Binding-site contacts:
Ligand atom C7 contacts residue THR135 of chain 1.B at 3.2 Å.
Ligand atom N1 contacts residue VAL88 of chain 1.B at 3.7 Å.
Ligand atom C19 contacts residue ARG186 of chain 1.B at 3.4 Å.
Ligand atom C13 contacts residue GLU139 of chain 1.B at 3.4 Å.
Ligand atom O1 contacts residue SER206 of chain 1.B at 3.3 Å (h-bond).
Ligand atom C8 contacts residue VAL51 of chain 1.B at 3.8 Å (hydrophobic).
Ligand atom C5 contacts residue LEU189 of chain 1.B at 3.5 Å (hydrophobic).
Ligand atom C6 contacts residue LEU189 of chain 1.B at 3.6 Å (hydrophobic).
Ligand atom C13 contacts residue VAL138 of chain 1.B at 3.4 Å (hydrophobic).
Ligand atom C7 contacts residue SER206 of chain 1.B at 3.8 Å.
Ligand atom C7 contacts residue GLU136 of chain 1.B at 3.6 Å.
Ligand atom C4 contacts residue LEU189 of chain 1.B at 3.8 Å (hydrophobic).
Ligand atom N4 contacts residue GLY141 of chain 1.B at 3.5 Å.
Ligand atom C16 contacts residue LEU43 of chain 1.B at 3.9 Å (hydrophobic).
Ligand atom C19 contacts residue SER206 of chain 1.B at 3.8 Å.
Ligand atom N2 contacts residue GLU136 of chain 1.B at 2.9 Å (salt-bridge).
Ligand atom C9 contacts residue GLY141 of chain 1.B at 3.4 Å.
Ligand atom C7 contacts residue ALA119 of chain 1.B at 3.8 Å (hydrophobic).
Ligand atom C3 contacts residue VAL138 of chain 1.B at 3.6 Å (hydrophobic).
Ligand atom C2 contacts residue VAL138 of chain 1.B at 3.5 Å (hydrophobic).
Ligand atom N5 contacts residue LEU43 of chain 1.B at 3.8 Å.
Ligand atom C19 contacts residue ASN187 of chain 1.B at 3.5 Å.
Ligand atom C12 contacts residue GLU139 of chain 1.B at 3.8 Å.
Ligand atom C7 contacts residue LYS90 of chain 1.B at 3.7 Å.
Ligand atom C13 contacts residue GLY141 of chain 1.B at 3.6 Å.
Ligand atom O1 contacts residue LYS90 of chain 1.B at 2.8 Å (salt-bridge).
Ligand atom N1 contacts residue VAL138 of chain 1.B at 3.0 Å (h-bond).
Ligand atom N5 contacts residue GLY141 of chain 1.B at 3.7 Å.
Ligand atom N2 contacts residue THR135 of chain 1.B at 3.1 Å (h-bond).
Ligand atom O3 contacts residue VAL51 of chain 1.B at 3.7 Å.
Ligand atom C6 contacts residue LYS90 of chain 1.B at 3.7 Å.
Ligand atom N4 contacts residue VAL138 of chain 1.B at 2.8 Å (h-bond).
Ligand atom O3 contacts residue LYS90 of chain 1.B at 2.9 Å (salt-bridge).
Ligand atom C9 contacts residue VAL138 of chain 1.B at 3.5 Å (hydrophobic).
Ligand atom C1 contacts residue LEU189 of chain 1.B at 3.6 Å (hydrophobic).
Ligand atom C15 contacts residue LEU43 of chain 1.B at 3.5 Å (hydrophobic).
Ligand atom C2 contacts residue VAL88 of chain 1.B at 3.6 Å (hydrophobic).
Ligand atom O1 contacts residue LEU189 of chain 1.B at 3.8 Å.
Ligand atom C14 contacts residue LEU43 of chain 1.B at 3.8 Å (hydrophobic).
Ligand atom C2 contacts residue GLU136 of chain 1.B at 3.2 Å.

Sequence of chain 1.B:
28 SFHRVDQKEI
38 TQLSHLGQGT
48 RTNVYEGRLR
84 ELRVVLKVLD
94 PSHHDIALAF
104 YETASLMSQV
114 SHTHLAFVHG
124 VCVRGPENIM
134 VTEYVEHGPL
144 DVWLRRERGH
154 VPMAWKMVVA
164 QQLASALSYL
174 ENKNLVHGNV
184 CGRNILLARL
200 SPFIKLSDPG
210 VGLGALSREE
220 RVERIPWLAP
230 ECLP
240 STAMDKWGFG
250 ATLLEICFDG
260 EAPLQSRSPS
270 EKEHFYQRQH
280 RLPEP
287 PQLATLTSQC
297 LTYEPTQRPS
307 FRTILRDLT

A small-molecule ligand and the protein it binds are described below.
Small molecule (SMILES): CNC(=O)c1cnc(Nc2ccc(F)cn2)cc1Nc1ccccc1S(C)(=O)=O